Sequence of chain 1.D:
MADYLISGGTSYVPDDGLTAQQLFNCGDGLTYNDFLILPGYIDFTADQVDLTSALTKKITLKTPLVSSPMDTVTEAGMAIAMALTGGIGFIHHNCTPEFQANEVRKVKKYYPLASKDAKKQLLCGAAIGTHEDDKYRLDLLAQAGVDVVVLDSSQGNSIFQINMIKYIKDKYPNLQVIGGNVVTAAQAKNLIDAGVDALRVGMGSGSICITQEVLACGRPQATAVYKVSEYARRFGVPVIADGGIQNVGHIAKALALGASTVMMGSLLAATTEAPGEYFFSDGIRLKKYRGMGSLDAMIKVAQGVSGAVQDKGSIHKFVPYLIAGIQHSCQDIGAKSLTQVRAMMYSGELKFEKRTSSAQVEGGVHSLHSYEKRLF

A small-molecule ligand and the protein it binds are described below.
Small molecule (SMILES): O=c1[nH]cnc2c1ncn2[C@@H]1O[C@H](COP(=O)(O)O)[C@@H](O)[C@H]1O

Binding-site contacts:
Ligand atom O6 contacts residue GLY420 of chain 1.D at 2.5 Å (h-bond).
Ligand atom C8 contacts residue ILE335 of chain 1.D at 3.6 Å (hydrophobic).
Ligand atom C2 contacts residue CYS336 of chain 1.D at 3.5 Å (hydrophobic).
Ligand atom O3' contacts residue ARG327 of chain 1.D at 3.1 Å (salt-bridge).
Ligand atom O3' contacts residue MET390 of chain 1.D at 3.5 Å (h-bond).
Ligand atom C2' contacts residue ARG327 of chain 1.D at 3.4 Å.
Ligand atom O1P contacts residue TYR416 of chain 1.D at 3.5 Å (h-bond).
Ligand atom C5 contacts residue ILE335 of chain 1.D at 3.5 Å (hydrophobic).
Ligand atom N7 contacts residue GLY418 of chain 1.D at 3.8 Å.
Ligand atom O3P contacts residue GLY371 of chain 1.D at 3.3 Å (h-bond).
Ligand atom O2' contacts residue ARG327 of chain 1.D at 3.2 Å (salt-bridge).
Ligand atom C3' contacts residue SER73 of chain 1.D at 3.3 Å.
Ligand atom O2P contacts residue SER393 of chain 1.D at 2.9 Å (h-bond).
Ligand atom C2' contacts residue ASP369 of chain 1.D at 3.7 Å.
Ligand atom C2 contacts residue THR338 of chain 1.D at 3.8 Å.
Ligand atom O2P contacts residue GLY392 of chain 1.D at 2.8 Å (h-bond).
Ligand atom C6 contacts residue MET419 of chain 1.D at 3.6 Å (hydrophobic).
Ligand atom N7 contacts residue MET75 of chain 1.D at 3.7 Å.
Ligand atom N7 contacts residue ILE335 of chain 1.D at 3.4 Å.
Ligand atom N1 contacts residue GLN446 of chain 1.D at 2.8 Å (h-bond).
Ligand atom O1P contacts residue SER393 of chain 1.D at 3.3 Å (h-bond).
Ligand atom C8 contacts residue MET75 of chain 1.D at 3.6 Å (hydrophobic).
Ligand atom O6 contacts residue GLY418 of chain 1.D at 3.2 Å.
Ligand atom C6 contacts residue GLY420 of chain 1.D at 3.5 Å.
Ligand atom O3' contacts residue ASP369 of chain 1.D at 3.1 Å (salt-bridge).
Ligand atom O3P contacts residue GLY370 of chain 1.D at 3.3 Å.
Ligand atom C6 contacts residue GLN446 of chain 1.D at 3.8 Å.
Ligand atom O2' contacts residue ASP369 of chain 1.D at 2.5 Å (salt-bridge).
Ligand atom O3P contacts residue GLY333 of chain 1.D at 3.8 Å.
Ligand atom C2 contacts residue GLN446 of chain 1.D at 3.5 Å.
Ligand atom O6 contacts residue MET419 of chain 1.D at 2.7 Å (h-bond).
Ligand atom P contacts residue SER393 of chain 1.D at 3.8 Å.
Ligand atom O2' contacts residue ASN308 of chain 1.D at 3.8 Å.
Ligand atom C3' contacts residue ARG327 of chain 1.D at 3.7 Å.
Ligand atom O3P contacts residue SER334 of chain 1.D at 3.9 Å.
Ligand atom O3' contacts residue SER73 of chain 1.D at 3.1 Å (h-bond).
Ligand atom C5 contacts residue MET419 of chain 1.D at 3.8 Å (hydrophobic).
Ligand atom N3 contacts residue CYS336 of chain 1.D at 3.9 Å.
Ligand atom N7 contacts residue MET419 of chain 1.D at 3.2 Å (h-bond).
Ligand atom O1P contacts residue SER334 of chain 1.D at 2.5 Å (h-bond).